Binding-site contacts:
Ligand atom C8 contacts residue GLU155 of chain 8.C at 3.6 Å.
Ligand atom O5 contacts residue ASN154 of chain 8.C at 2.4 Å (h-bond).
Ligand atom C6 contacts residue ASN154 of chain 8.C at 3.8 Å.
Ligand atom C3 contacts residue ASN154 of chain 8.C at 3.8 Å.
Ligand atom C6 contacts residue HIS104 of chain 11.C at 3.3 Å.
Ligand atom C4 contacts residue ASN154 of chain 8.C at 4.3 Å.
Ligand atom C7 contacts residue GLU155 of chain 8.C at 4.2 Å.
Ligand atom C8 contacts residue ASN154 of chain 8.C at 3.6 Å.
Ligand atom C5 contacts residue ASN154 of chain 8.C at 3.7 Å.
Ligand atom C1 contacts residue HIS104 of chain 11.C at 4.3 Å.
Ligand atom C8 contacts residue HIS104 of chain 11.C at 3.9 Å.
Ligand atom C7 contacts residue ASN154 of chain 8.C at 3.4 Å.
Ligand atom C1 contacts residue ASN154 of chain 8.C at 1.4 Å.
Ligand atom C5 contacts residue HIS104 of chain 11.C at 3.1 Å.
Ligand atom N2 contacts residue ASN154 of chain 8.C at 2.8 Å (h-bond).
Ligand atom O6 contacts residue HIS104 of chain 11.C at 4.4 Å.
Ligand atom O7 contacts residue GLU155 of chain 8.C at 3.8 Å.
Ligand atom O5 contacts residue HIS104 of chain 11.C at 2.9 Å.
Ligand atom C5 contacts residue ASN154 of chain 8.C at 4.3 Å.
Ligand atom C2 contacts residue ASN154 of chain 8.C at 2.4 Å.
Ligand atom O5 contacts residue HIS104 of chain 11.C at 4.0 Å.
Ligand atom O7 contacts residue ASN154 of chain 8.C at 3.2 Å (h-bond).
Ligand atom C1 contacts residue HIS104 of chain 11.C at 3.6 Å.

A small-molecule ligand and the protein it binds are described below.
Small molecule (SMILES): CC(=O)N[C@H]1[C@H](O[C@H]2[C@H](O)[C@@H](NC(C)=O)CO[C@@H]2CO[C@@H]2O[C@@H](C)[C@@H](O)[C@@H](O)[C@@H]2O)O[C@H](CO)[C@@H](O)[C@@H]1O

Sequence of chain 8.C:
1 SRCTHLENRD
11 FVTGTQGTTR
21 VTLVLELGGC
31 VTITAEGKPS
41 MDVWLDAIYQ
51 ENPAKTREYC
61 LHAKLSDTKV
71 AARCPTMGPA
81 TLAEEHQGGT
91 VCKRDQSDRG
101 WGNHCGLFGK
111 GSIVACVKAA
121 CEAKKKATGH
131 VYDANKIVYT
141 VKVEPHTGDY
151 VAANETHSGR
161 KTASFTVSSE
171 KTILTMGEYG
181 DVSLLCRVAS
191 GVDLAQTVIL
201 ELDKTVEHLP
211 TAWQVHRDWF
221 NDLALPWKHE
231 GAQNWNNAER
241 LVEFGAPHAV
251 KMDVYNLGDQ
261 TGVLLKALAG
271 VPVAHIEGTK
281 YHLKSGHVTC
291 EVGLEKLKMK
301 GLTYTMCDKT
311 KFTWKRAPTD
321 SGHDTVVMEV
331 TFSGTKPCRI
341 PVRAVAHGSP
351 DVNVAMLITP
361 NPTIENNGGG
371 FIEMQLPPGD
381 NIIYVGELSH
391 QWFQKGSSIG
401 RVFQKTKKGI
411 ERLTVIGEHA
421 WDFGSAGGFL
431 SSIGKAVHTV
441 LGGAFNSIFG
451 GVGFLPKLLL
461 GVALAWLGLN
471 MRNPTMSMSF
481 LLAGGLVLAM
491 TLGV

Sequence of chain 11.C:
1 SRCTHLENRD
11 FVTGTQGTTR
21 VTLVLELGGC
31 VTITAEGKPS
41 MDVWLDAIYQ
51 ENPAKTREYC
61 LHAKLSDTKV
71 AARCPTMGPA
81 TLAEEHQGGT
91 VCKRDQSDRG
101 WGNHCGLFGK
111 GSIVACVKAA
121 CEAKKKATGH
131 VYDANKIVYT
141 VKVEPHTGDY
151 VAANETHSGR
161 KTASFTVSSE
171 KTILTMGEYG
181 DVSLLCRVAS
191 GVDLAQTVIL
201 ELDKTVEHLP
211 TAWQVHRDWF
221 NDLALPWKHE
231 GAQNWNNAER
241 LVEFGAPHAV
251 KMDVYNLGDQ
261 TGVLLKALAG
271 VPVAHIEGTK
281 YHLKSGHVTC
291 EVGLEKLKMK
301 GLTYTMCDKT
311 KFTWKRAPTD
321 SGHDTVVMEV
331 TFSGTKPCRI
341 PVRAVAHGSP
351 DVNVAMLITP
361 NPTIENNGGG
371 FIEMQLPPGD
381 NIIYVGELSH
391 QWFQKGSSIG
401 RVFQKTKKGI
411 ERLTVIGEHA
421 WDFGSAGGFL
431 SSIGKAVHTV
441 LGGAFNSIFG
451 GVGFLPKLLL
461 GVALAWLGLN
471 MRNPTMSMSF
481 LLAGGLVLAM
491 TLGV